Sequence of chain 1.B:
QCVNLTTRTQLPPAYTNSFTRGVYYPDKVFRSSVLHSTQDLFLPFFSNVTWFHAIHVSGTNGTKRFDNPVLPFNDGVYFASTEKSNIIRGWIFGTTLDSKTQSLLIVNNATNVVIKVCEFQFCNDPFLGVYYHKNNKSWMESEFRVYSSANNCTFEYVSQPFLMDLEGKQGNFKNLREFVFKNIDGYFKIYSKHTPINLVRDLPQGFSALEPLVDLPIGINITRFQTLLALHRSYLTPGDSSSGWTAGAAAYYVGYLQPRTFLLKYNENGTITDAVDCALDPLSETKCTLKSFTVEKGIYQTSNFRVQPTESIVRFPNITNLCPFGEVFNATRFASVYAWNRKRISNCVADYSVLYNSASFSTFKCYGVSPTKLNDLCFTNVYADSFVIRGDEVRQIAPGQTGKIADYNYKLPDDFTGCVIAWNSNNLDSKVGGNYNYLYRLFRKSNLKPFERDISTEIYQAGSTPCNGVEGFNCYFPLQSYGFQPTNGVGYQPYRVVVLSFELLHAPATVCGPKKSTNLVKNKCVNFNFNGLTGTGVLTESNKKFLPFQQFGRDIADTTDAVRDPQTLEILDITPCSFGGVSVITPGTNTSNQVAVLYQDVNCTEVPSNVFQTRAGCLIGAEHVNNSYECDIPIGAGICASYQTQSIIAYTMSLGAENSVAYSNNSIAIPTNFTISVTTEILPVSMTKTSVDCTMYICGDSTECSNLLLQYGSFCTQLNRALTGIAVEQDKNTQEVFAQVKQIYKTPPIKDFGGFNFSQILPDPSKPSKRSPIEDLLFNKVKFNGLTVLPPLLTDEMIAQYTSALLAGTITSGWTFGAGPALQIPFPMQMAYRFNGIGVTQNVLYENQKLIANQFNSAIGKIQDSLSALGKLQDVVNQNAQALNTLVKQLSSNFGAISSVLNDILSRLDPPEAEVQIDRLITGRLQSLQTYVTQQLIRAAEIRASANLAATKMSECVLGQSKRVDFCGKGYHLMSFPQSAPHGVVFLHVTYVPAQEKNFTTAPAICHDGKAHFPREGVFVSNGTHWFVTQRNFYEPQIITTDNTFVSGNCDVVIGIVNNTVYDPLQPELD

A small-molecule ligand and the protein it binds are described below.
Small molecule (SMILES): CC(=O)N[C@H]1[C@H](O[C@H]2[C@H](O)[C@@H](NC(C)=O)CO[C@@H]2CO)O[C@H](CO)[C@@H](O)[C@@H]1O

Binding-site contacts:
Ligand atom C8 contacts residue SER151 of chain 1.B at 4.0 Å.
Ligand atom C4 contacts residue ASN122 of chain 1.B at 4.2 Å.
Ligand atom C7 contacts residue ASN122 of chain 1.B at 3.3 Å.
Ligand atom C5 contacts residue ASN125 of chain 1.B at 4.2 Å.
Ligand atom C1 contacts residue THR124 of chain 1.B at 3.8 Å.
Ligand atom O7 contacts residue ASN122 of chain 1.B at 3.3 Å (h-bond).
Ligand atom C6 contacts residue ASN125 of chain 1.B at 4.2 Å.
Ligand atom C8 contacts residue ASN122 of chain 1.B at 4.4 Å.
Ligand atom O5 contacts residue ASN125 of chain 1.B at 4.3 Å.
Ligand atom C5 contacts residue ASN122 of chain 1.B at 3.7 Å.
Ligand atom C2 contacts residue ASN122 of chain 1.B at 2.4 Å.
Ligand atom C8 contacts residue VAL171 of chain 1.B at 4.2 Å (hydrophobic).
Ligand atom C1 contacts residue ASN122 of chain 1.B at 1.4 Å.
Ligand atom O7 contacts residue GLU154 of chain 1.B at 4.0 Å.
Ligand atom N2 contacts residue THR124 of chain 1.B at 4.3 Å.
Ligand atom C3 contacts residue ASN122 of chain 1.B at 3.8 Å.
Ligand atom O5 contacts residue ASN122 of chain 1.B at 2.4 Å (h-bond).
Ligand atom C2 contacts residue THR124 of chain 1.B at 4.4 Å.
Ligand atom N2 contacts residue ASN122 of chain 1.B at 2.8 Å (h-bond).